Binding-site contacts:
Ligand atom O11 contacts residue PRO816 of chain 1.C at 3.4 Å.
Ligand atom O3 contacts residue ARG602 of chain 1.D at 3.7 Å.
Ligand atom O3 contacts residue PRO598 of chain 1.D at 3.9 Å.
Ligand atom O51 contacts residue LYS817 of chain 1.C at 3.4 Å (salt-bridge).
Ligand atom C7A contacts residue PHE597 of chain 1.D at 3.7 Å (hydrophobic).
Ligand atom C2A contacts residue PRO815 of chain 1.C at 3.7 Å (hydrophobic).
Ligand atom C8A contacts residue PHE597 of chain 1.D at 3.6 Å (hydrophobic).
Ligand atom C8A contacts residue PHE813 of chain 1.C at 3.9 Å (hydrophobic).
Ligand atom C5A contacts residue LEU812 of chain 1.C at 3.8 Å (hydrophobic).
Ligand atom P4 contacts residue TYR818 of chain 1.C at 3.6 Å.
Ligand atom C6A contacts residue PRO598 of chain 1.D at 4.0 Å (hydrophobic).
Ligand atom C3 contacts residue GLY599 of chain 1.D at 4.0 Å.
Ligand atom C7B contacts residue LEU601 of chain 1.D at 3.9 Å (hydrophobic).
Ligand atom C3A contacts residue LYS814 of chain 1.C at 3.3 Å.
Ligand atom O43 contacts residue LYS817 of chain 1.C at 3.4 Å (salt-bridge).
Ligand atom C3 contacts residue PRO815 of chain 1.C at 3.9 Å (hydrophobic).
Ligand atom C7A contacts residue PHE813 of chain 1.C at 3.6 Å (hydrophobic).
Ligand atom C2A contacts residue LYS814 of chain 1.C at 3.9 Å.
Ligand atom O3 contacts residue GLY599 of chain 1.D at 2.9 Å (h-bond).
Ligand atom O42 contacts residue GLY599 of chain 1.D at 3.3 Å.
Ligand atom O2C contacts residue PRO598 of chain 1.D at 3.4 Å.
Ligand atom O42 contacts residue ARG603 of chain 1.D at 3.7 Å.
Ligand atom C3A contacts residue PRO815 of chain 1.C at 3.7 Å (hydrophobic).
Ligand atom C1A contacts residue PRO598 of chain 1.D at 4.0 Å (hydrophobic).
Ligand atom O42 contacts residue TYR818 of chain 1.C at 3.4 Å (h-bond).
Ligand atom P4 contacts residue ARG603 of chain 1.D at 3.6 Å.
Ligand atom C7A contacts residue LEU812 of chain 1.C at 3.9 Å (hydrophobic).
Ligand atom C5A contacts residue PHE813 of chain 1.C at 3.9 Å (hydrophobic).
Ligand atom O41 contacts residue ARG603 of chain 1.D at 2.5 Å (salt-bridge).
Ligand atom C2A contacts residue PRO816 of chain 1.C at 4.0 Å (hydrophobic).
Ligand atom C4A contacts residue PRO598 of chain 1.D at 3.9 Å (hydrophobic).
Ligand atom O4 contacts residue LYS817 of chain 1.C at 3.6 Å (salt-bridge).
Ligand atom O43 contacts residue TYR818 of chain 1.C at 2.8 Å (h-bond).
Ligand atom C5A contacts residue PRO598 of chain 1.D at 4.0 Å (hydrophobic).
Ligand atom O42 contacts residue ARG602 of chain 1.D at 3.4 Å (salt-bridge).
Ligand atom O2 contacts residue GLY599 of chain 1.D at 3.4 Å (h-bond).
Ligand atom O1A contacts residue PRO815 of chain 1.C at 3.5 Å.
Ligand atom O1B contacts residue PRO598 of chain 1.D at 3.8 Å.
Ligand atom O2 contacts residue PRO598 of chain 1.D at 3.8 Å.
Ligand atom O3 contacts residue PRO815 of chain 1.C at 3.6 Å.

A protein and the small-molecule ligand that binds it are described below.
Small molecule (SMILES): CCCCCCCC(=O)OC[C@H](COP(=O)(O)O[C@@H]1[C@H](O)[C@H](O)[C@@H](OP(=O)(O)O)[C@H](OP(=O)(O)O)[C@H]1O)OC(=O)CCCCCCC

Sequence of chain 1.C:
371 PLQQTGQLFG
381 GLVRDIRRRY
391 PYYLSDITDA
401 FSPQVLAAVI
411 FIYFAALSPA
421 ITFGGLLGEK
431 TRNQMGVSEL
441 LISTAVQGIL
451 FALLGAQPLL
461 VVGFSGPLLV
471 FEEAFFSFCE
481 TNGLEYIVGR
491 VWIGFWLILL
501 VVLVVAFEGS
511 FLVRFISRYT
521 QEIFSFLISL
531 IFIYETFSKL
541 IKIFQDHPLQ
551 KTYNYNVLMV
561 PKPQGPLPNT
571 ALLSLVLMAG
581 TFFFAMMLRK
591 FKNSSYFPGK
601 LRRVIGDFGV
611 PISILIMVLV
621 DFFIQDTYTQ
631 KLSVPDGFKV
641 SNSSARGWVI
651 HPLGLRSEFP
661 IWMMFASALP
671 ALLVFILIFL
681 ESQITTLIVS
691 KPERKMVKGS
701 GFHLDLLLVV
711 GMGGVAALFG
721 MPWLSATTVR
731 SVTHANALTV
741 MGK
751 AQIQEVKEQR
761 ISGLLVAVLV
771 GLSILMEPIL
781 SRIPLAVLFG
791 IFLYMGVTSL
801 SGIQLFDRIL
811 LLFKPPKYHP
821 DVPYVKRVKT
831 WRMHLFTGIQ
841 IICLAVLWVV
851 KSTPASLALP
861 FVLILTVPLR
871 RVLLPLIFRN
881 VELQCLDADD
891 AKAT

Sequence of chain 1.D:
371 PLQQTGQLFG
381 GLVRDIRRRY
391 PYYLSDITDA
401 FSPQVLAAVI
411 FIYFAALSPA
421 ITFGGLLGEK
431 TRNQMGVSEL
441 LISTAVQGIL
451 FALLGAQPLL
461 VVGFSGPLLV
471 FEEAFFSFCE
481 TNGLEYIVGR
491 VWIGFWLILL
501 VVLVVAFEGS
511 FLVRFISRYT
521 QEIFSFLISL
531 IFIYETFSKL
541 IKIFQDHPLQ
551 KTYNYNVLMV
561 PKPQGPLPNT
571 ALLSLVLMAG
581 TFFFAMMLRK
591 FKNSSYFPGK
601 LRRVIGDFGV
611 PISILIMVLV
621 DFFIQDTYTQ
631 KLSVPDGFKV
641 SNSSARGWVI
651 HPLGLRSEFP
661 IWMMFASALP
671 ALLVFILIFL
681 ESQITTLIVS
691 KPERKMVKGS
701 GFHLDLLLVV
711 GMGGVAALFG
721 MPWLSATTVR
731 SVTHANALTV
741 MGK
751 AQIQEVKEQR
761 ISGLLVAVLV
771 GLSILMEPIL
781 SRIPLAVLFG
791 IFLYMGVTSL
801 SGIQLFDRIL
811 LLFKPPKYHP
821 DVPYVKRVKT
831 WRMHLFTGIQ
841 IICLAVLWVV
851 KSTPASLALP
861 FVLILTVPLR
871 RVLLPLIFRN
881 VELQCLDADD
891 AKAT